Sequence of chain 1.C:
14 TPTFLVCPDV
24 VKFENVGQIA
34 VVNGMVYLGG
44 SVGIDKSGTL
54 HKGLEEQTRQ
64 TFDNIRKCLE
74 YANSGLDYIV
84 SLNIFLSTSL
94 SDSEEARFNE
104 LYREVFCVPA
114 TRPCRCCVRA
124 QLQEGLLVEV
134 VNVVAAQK

Binding-site contacts:
Ligand atom O2 contacts residue CYS120 of chain 1.C at 3.3 Å (h-bond).
Ligand atom C5 contacts residue PHE26 of chain 1.A at 3.9 Å (hydrophobic).
Ligand atom C6 contacts residue VAL45 of chain 1.A at 4.0 Å (hydrophobic).
Ligand atom C6 contacts residue GLU132 of chain 1.A at 4.2 Å.
Ligand atom C4 contacts residue ARG118 of chain 1.C at 3.7 Å.
Ligand atom O2 contacts residue ARG118 of chain 1.C at 2.9 Å (salt-bridge).
Ligand atom C6 contacts residue GLY43 of chain 1.A at 4.2 Å.
Ligand atom C2 contacts residue CYS119 of chain 1.C at 4.2 Å (hydrophobic).
Ligand atom C5 contacts residue GLY43 of chain 1.A at 3.2 Å.
Ligand atom C6 contacts residue PHE26 of chain 1.A at 3.5 Å (hydrophobic).
Ligand atom C2 contacts residue CYS120 of chain 1.C at 3.9 Å (hydrophobic).
Ligand atom C3 contacts residue VAL29 of chain 1.A at 3.5 Å (hydrophobic).
Ligand atom C2 contacts residue VAL29 of chain 1.A at 3.5 Å (hydrophobic).
Ligand atom O2 contacts residue VAL29 of chain 1.A at 3.6 Å.
Ligand atom O1 contacts residue GLN126 of chain 1.A at 3.1 Å (h-bond).
Ligand atom C5 contacts residue VAL29 of chain 1.A at 4.3 Å (hydrophobic).
Ligand atom O1 contacts residue CYS120 of chain 1.C at 3.5 Å.
Ligand atom C3 contacts residue GLN126 of chain 1.A at 4.1 Å.
Ligand atom O1 contacts residue VAL29 of chain 1.A at 4.2 Å.
Ligand atom C4 contacts residue GLY43 of chain 1.A at 4.1 Å.
Ligand atom C2 contacts residue GLN126 of chain 1.A at 3.8 Å.
Ligand atom C4 contacts residue VAL29 of chain 1.A at 3.6 Å (hydrophobic).
Ligand atom C4 contacts residue GLU132 of chain 1.A at 3.7 Å.
Ligand atom C5 contacts residue GLU132 of chain 1.A at 3.7 Å.
Ligand atom C4 contacts residue CYS119 of chain 1.C at 4.1 Å (hydrophobic).
Ligand atom O1 contacts residue ARG118 of chain 1.C at 2.8 Å (salt-bridge).
Ligand atom O2 contacts residue CYS119 of chain 1.C at 3.3 Å.
Ligand atom C2 contacts residue ARG118 of chain 1.C at 3.5 Å.

The small molecule below binds the protein below.
Small molecule (SMILES): CCCCC(=O)O

Sequence of chain 1.A:
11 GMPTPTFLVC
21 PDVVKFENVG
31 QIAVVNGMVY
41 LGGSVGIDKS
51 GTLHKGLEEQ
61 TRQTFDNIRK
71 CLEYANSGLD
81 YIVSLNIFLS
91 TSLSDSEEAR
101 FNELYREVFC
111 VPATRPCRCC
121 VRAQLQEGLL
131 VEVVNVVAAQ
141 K